This small molecule binds to this protein.
Small molecule (SMILES): Cc1cc2cc(C#N)cn2c(C)c1Nc1ccnc(Nc2ccc(C#N)cc2)n1

Sequence of chain 1.A:
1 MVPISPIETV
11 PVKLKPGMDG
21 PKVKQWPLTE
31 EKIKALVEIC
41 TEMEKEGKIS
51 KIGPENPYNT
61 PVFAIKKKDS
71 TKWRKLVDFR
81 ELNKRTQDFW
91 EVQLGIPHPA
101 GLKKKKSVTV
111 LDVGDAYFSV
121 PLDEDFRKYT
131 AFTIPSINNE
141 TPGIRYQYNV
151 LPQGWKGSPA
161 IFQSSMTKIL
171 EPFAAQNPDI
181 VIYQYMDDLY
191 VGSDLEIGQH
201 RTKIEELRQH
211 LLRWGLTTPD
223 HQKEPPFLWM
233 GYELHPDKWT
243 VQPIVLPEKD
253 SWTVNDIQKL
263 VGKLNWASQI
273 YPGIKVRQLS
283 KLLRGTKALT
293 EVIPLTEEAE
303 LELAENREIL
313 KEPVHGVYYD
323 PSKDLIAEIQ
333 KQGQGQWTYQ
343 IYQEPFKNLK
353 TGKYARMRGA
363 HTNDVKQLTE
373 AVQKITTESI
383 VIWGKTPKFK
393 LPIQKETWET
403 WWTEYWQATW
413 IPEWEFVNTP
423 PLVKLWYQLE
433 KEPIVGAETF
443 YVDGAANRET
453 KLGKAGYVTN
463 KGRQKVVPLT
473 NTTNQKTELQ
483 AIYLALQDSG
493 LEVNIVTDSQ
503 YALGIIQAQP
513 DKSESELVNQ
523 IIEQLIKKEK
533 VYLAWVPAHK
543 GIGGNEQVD

Binding-site contacts:
Ligand atom N2 contacts residue LYS103 of chain 1.A at 3.2 Å (salt-bridge).
Ligand atom C9 contacts residue GLU138 of chain 1.B at 3.7 Å.
Ligand atom N19 contacts residue TRP231 of chain 1.A at 3.2 Å.
Ligand atom C14 contacts residue LEU236 of chain 1.A at 3.8 Å (hydrophobic).
Ligand atom N5 contacts residue LEU236 of chain 1.A at 3.3 Å (h-bond).
Ligand atom C16 contacts residue TRP231 of chain 1.A at 3.6 Å (hydrophobic).
Ligand atom C10 contacts residue TYR190 of chain 1.A at 3.2 Å (hydrophobic).
Ligand atom N0W contacts residue TYR183 of chain 1.A at 3.3 Å.
Ligand atom C0V contacts residue TYR190 of chain 1.A at 3.6 Å (hydrophobic).
Ligand atom C12 contacts residue LEU102 of chain 1.A at 3.6 Å (hydrophobic).
Ligand atom N19 contacts residue PHE229 of chain 1.A at 3.3 Å.
Ligand atom N2 contacts residue LYS105 of chain 1.A at 3.7 Å.
Ligand atom C0C contacts residue TYR190 of chain 1.A at 3.4 Å (hydrophobic).
Ligand atom C04 contacts residue LEU102 of chain 1.A at 3.7 Å (hydrophobic).
Ligand atom C11 contacts residue TYR183 of chain 1.A at 3.5 Å (hydrophobic).
Ligand atom C02 contacts residue TYR320 of chain 1.A at 3.5 Å (hydrophobic).
Ligand atom C15 contacts residue TYR320 of chain 1.A at 3.7 Å (hydrophobic).
Ligand atom C0Y contacts residue TYR183 of chain 1.A at 3.5 Å (hydrophobic).
Ligand atom C7 contacts residue TYR183 of chain 1.A at 3.6 Å (hydrophobic).
Ligand atom C19 contacts residue HIS237 of chain 1.A at 3.2 Å.
Ligand atom C8 contacts residue GLY192 of chain 1.A at 3.8 Å.
Ligand atom C11 contacts residue LEU236 of chain 1.A at 3.7 Å (hydrophobic).
Ligand atom N4 contacts residue LEU102 of chain 1.A at 3.4 Å.
Ligand atom C16 contacts residue TYR190 of chain 1.A at 3.7 Å (hydrophobic).
Ligand atom C0X contacts residue TYR183 of chain 1.A at 3.4 Å (hydrophobic).
Ligand atom N1 contacts residue TYR183 of chain 1.A at 3.7 Å.
Ligand atom C02 contacts residue PRO238 of chain 1.A at 3.5 Å (hydrophobic).
Ligand atom C01 contacts residue LYS103 of chain 1.A at 3.3 Å.
Ligand atom C15 contacts residue LYS105 of chain 1.A at 3.8 Å.
Ligand atom N5 contacts residue PRO238 of chain 1.A at 3.6 Å (h-bond).
Ligand atom C12 contacts residue LYS103 of chain 1.A at 3.5 Å.
Ligand atom N4 contacts residue LYS103 of chain 1.A at 2.6 Å (salt-bridge).
Ligand atom N19 contacts residue TYR190 of chain 1.A at 3.8 Å.
Ligand atom N3 contacts residue LEU102 of chain 1.A at 3.5 Å.
Ligand atom C02 contacts residue HIS237 of chain 1.A at 3.2 Å.
Ligand atom N5 contacts residue PHE229 of chain 1.A at 3.3 Å.
Ligand atom C13 contacts residue HIS237 of chain 1.A at 3.6 Å.
Ligand atom C15 contacts residue LYS103 of chain 1.A at 3.1 Å.
Ligand atom N5 contacts residue HIS237 of chain 1.A at 3.2 Å.
Ligand atom C8 contacts residue VAL181 of chain 1.A at 3.4 Å (hydrophobic).

Sequence of chain 1.B:
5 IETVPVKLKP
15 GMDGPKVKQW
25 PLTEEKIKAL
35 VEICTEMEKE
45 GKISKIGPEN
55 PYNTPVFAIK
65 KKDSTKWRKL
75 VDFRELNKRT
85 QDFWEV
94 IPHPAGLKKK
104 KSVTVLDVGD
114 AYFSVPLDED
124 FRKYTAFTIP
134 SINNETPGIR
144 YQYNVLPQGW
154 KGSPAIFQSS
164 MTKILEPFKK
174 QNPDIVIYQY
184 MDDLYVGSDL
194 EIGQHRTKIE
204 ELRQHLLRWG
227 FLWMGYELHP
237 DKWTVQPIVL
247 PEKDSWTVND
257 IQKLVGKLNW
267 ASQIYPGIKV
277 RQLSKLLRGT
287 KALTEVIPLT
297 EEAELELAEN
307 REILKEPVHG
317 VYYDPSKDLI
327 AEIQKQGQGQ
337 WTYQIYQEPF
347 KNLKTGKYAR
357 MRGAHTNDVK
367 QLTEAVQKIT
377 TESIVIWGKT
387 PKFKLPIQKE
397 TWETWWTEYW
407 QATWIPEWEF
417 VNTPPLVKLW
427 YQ